The small molecule below binds the protein below.
Small molecule (SMILES): Cc1cn([C@H]2C[C@H](O[P](=O)(O)OC[C@H]3O[C@@H](n4cc(C)c(=O)[nH]c4=O)C[C@@H]3O[P](=O)(O)OC[C@H]3O[C@@H](n4cc(C)c(=O)[nH]c4=O)C[C@@H]3O[P](=O)(O)OC[C@H]3O[C@@H](n4cc(C)c(=O)[nH]c4=O)C[C@@H]3O)[C@@H](CO[P](=O)(O)O[C@H]3C[C@H](n4cc(C)c(=O)[nH]c4=O)O[C@@H]3CO[P](=O)(O)O[C@H]3C[C@H](n4cc(C)c(=O)[nH]c4=O)O[C@@H]3CO[P](=O)(O)O[C@H]3C[C@H](n4cc(C)c(=O)[nH]c4=O)O[C@@H]3CO[P](=O)(O)O[C@H]3C[C@H](n4cc(C)c(=O)[nH]c4=O)O[C@@H]3CO[P](=O)(O)O[C@H]3C[C@H](n4cc(C)c(=O)[nH]c4=O)O[C@@H]3COP(=O)=O)O2)c(=O)[nH]c1=O

Sequence of chain 24.A:
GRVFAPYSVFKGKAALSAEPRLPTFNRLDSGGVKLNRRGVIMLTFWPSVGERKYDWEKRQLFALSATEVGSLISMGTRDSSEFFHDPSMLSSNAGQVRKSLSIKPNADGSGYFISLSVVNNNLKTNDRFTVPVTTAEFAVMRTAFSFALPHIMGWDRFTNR

Sequence of chain 5.A:
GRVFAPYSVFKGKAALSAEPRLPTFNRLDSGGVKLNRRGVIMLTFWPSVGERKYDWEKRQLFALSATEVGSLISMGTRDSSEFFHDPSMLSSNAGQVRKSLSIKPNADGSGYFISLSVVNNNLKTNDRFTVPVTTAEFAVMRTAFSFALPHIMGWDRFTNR

Sequence of chain 2.A:
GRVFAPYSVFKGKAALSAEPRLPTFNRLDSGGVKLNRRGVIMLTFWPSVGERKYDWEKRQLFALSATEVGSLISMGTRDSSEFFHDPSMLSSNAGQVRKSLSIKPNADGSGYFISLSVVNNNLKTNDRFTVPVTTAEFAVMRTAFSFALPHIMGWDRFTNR

Binding-site contacts:
Ligand atom OP1 contacts residue HIS93 of chain 2.A at 2.6 Å (h-bond).
Ligand atom O3' contacts residue ALA71 of chain 2.A at 3.4 Å.
Ligand atom C7 contacts residue SER25 of chain 24.A at 3.4 Å.
Ligand atom O4' contacts residue MET50 of chain 2.A at 3.5 Å.
Ligand atom C6 contacts residue TRP64 of chain 24.A at 3.4 Å (hydrophobic).
Ligand atom O2 contacts residue ARG60 of chain 24.A at 3.4 Å.
Ligand atom C1' contacts residue LEU98 of chain 2.A at 3.4 Å (hydrophobic).
Ligand atom N3 contacts residue LYS21 of chain 5.A at 3.1 Å (salt-bridge).
Ligand atom OP1 contacts residue LYS107 of chain 2.A at 2.8 Å (salt-bridge).
Ligand atom C7 contacts residue LEU36 of chain 2.A at 3.4 Å (hydrophobic).
Ligand atom C2 contacts residue PHE18 of chain 24.A at 3.5 Å (hydrophobic).
Ligand atom O4' contacts residue LEU98 of chain 2.A at 3.4 Å.
Ligand atom O2 contacts residue ASP94 of chain 2.A at 3.0 Å (salt-bridge).
Ligand atom O4' contacts residue TRP54 of chain 24.A at 3.5 Å (h-bond).
Ligand atom O4 contacts residue LYS21 of chain 5.A at 3.4 Å (salt-bridge).
Ligand atom O2 contacts residue LEU69 of chain 2.A at 3.5 Å.
Ligand atom N3 contacts residue PHE92 of chain 2.A at 3.3 Å (h-bond).
Ligand atom O4' contacts residue TRP64 of chain 24.A at 3.4 Å (h-bond).
Ligand atom O4 contacts residue SER16 of chain 24.A at 3.0 Å (h-bond).
Ligand atom O4' contacts residue ASP94 of chain 2.A at 3.3 Å (salt-bridge).
Ligand atom OP1 contacts residue ALA71 of chain 2.A at 3.0 Å (h-bond).
Ligand atom O2 contacts residue MET97 of chain 2.A at 3.3 Å.
Ligand atom OP1 contacts residue LYS61 of chain 24.A at 3.0 Å.
Ligand atom C2 contacts residue PHE12 of chain 24.A at 3.4 Å (hydrophobic).
Ligand atom OP2 contacts residue LYS107 of chain 2.A at 2.6 Å (salt-bridge).
Ligand atom O2 contacts residue PHE12 of chain 24.A at 2.9 Å.
Ligand atom O3' contacts residue SER38 of chain 2.A at 3.4 Å (h-bond).
Ligand atom O2 contacts residue LYS21 of chain 5.A at 3.5 Å.
Ligand atom C4 contacts residue PHE18 of chain 24.A at 3.4 Å (hydrophobic).
Ligand atom C1' contacts residue ASP94 of chain 2.A at 3.2 Å.
Ligand atom N3 contacts residue ARG45 of chain 2.A at 3.5 Å (salt-bridge).
Ligand atom C6 contacts residue PHE18 of chain 24.A at 3.5 Å (hydrophobic).
Ligand atom O4' contacts residue HIS93 of chain 2.A at 3.6 Å.
Ligand atom C7 contacts residue HIS93 of chain 2.A at 3.5 Å.
Ligand atom N3 contacts residue PHE18 of chain 24.A at 3.5 Å.
Ligand atom C5 contacts residue HIS93 of chain 2.A at 3.5 Å.
Ligand atom C5' contacts residue TYR62 of chain 24.A at 3.2 Å (hydrophobic).
Ligand atom C5 contacts residue PHE18 of chain 24.A at 3.4 Å (hydrophobic).
Ligand atom OP1 contacts residue TYR62 of chain 24.A at 2.8 Å (h-bond).
Ligand atom C4' contacts residue ASP94 of chain 2.A at 3.6 Å.